A small-molecule ligand and the protein it binds are described below.
Small molecule (SMILES): CC(=O)N[C@H]1[C@H](O[C@H]2[C@H](O)[C@@H](NC(C)=O)CO[C@@H]2CO)O[C@H](CO)[C@@H](O)[C@@H]1O

Sequence of chain 28.G:
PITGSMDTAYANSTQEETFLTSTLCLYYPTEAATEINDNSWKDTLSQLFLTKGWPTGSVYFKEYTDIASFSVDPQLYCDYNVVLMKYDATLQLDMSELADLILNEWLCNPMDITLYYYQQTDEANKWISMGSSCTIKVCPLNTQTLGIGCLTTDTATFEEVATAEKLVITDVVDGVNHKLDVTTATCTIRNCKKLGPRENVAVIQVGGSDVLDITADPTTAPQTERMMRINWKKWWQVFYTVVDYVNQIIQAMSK

Binding-site contacts:
Ligand atom N2 contacts residue ASN12 of chain 28.G at 3.8 Å.
Ligand atom C2 contacts residue ASN12 of chain 28.G at 3.3 Å.
Ligand atom C7 contacts residue ASN12 of chain 28.G at 3.9 Å.
Ligand atom C5 contacts residue ASN12 of chain 28.G at 4.1 Å.
Ligand atom C1 contacts residue ASN12 of chain 28.G at 2.2 Å.
Ligand atom O5 contacts residue ASN12 of chain 28.G at 2.7 Å (h-bond).
Ligand atom O7 contacts residue ASN12 of chain 28.G at 3.6 Å.